Sequence of chain 1.B:
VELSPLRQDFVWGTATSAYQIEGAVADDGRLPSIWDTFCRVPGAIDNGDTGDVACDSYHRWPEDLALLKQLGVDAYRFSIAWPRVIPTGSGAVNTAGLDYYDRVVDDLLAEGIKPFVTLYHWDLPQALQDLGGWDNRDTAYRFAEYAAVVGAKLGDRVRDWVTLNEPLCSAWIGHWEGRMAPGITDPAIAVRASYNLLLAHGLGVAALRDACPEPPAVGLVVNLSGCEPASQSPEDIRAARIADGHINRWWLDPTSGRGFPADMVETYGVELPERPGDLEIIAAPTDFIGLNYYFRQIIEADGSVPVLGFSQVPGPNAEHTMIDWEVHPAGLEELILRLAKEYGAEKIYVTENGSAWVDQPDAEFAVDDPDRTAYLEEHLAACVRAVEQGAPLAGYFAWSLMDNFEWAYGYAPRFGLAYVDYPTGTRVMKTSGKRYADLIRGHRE

Binding-site contacts:
Ligand atom O2 contacts residue ASN294 of chain 1.B at 3.7 Å.
Ligand atom O2 contacts residue HIS123 of chain 1.B at 3.4 Å (h-bond).
Ligand atom C5 contacts residue TYR296 of chain 1.B at 3.5 Å (hydrophobic).
Ligand atom O5 contacts residue GLU354 of chain 1.B at 3.3 Å (salt-bridge).
Ligand atom O1 contacts residue TRP124 of chain 1.B at 3.9 Å.
Ligand atom C4 contacts residue TRP401 of chain 1.B at 4.1 Å (hydrophobic).
Ligand atom C2 contacts residue TRP124 of chain 1.B at 4.1 Å (hydrophobic).
Ligand atom O3 contacts residue GLN22 of chain 1.B at 2.7 Å (h-bond).
Ligand atom O3 contacts residue TRP401 of chain 1.B at 3.7 Å.
Ligand atom C3 contacts residue GLN22 of chain 1.B at 3.9 Å.
Ligand atom O1 contacts residue GLU168 of chain 1.B at 2.7 Å (salt-bridge).
Ligand atom C5 contacts residue TRP401 of chain 1.B at 3.9 Å (hydrophobic).
Ligand atom O4 contacts residue TRP409 of chain 1.B at 3.4 Å (h-bond).
Ligand atom C5 contacts residue GLU354 of chain 1.B at 3.9 Å.
Ligand atom O2 contacts residue GLU354 of chain 1.B at 2.7 Å (salt-bridge).
Ligand atom C3 contacts residue HIS123 of chain 1.B at 4.0 Å.
Ligand atom O4 contacts residue GLU408 of chain 1.B at 2.2 Å (salt-bridge).
Ligand atom O3 contacts residue TRP409 of chain 1.B at 2.9 Å (h-bond).
Ligand atom C2 contacts residue GLU354 of chain 1.B at 3.3 Å.
Ligand atom C1 contacts residue TYR296 of chain 1.B at 4.1 Å (hydrophobic).
Ligand atom C2 contacts residue GLU168 of chain 1.B at 3.4 Å.
Ligand atom O4 contacts residue GLN22 of chain 1.B at 2.8 Å (h-bond).
Ligand atom C1 contacts residue GLU354 of chain 1.B at 3.4 Å.
Ligand atom C4 contacts residue GLN22 of chain 1.B at 4.0 Å.
Ligand atom C3 contacts residue TRP409 of chain 1.B at 3.8 Å (hydrophobic).
Ligand atom C4 contacts residue GLU408 of chain 1.B at 3.2 Å.
Ligand atom C2 contacts residue TRP409 of chain 1.B at 4.2 Å (hydrophobic).
Ligand atom O4 contacts residue TRP401 of chain 1.B at 3.3 Å.
Ligand atom C3 contacts residue GLU354 of chain 1.B at 3.4 Å.
Ligand atom C3 contacts residue TRP401 of chain 1.B at 3.7 Å (hydrophobic).
Ligand atom O2 contacts residue GLU168 of chain 1.B at 3.3 Å (salt-bridge).
Ligand atom C1 contacts residue GLU168 of chain 1.B at 3.0 Å.
Ligand atom C4 contacts residue TRP409 of chain 1.B at 3.5 Å (hydrophobic).
Ligand atom O3 contacts residue HIS123 of chain 1.B at 3.1 Å (h-bond).
Ligand atom C2 contacts residue HIS123 of chain 1.B at 4.1 Å.
Ligand atom O5 contacts residue GLU168 of chain 1.B at 4.0 Å.
Ligand atom O5 contacts residue TYR296 of chain 1.B at 3.2 Å (h-bond).
Ligand atom C5 contacts residue GLU408 of chain 1.B at 3.4 Å.
Ligand atom O2 contacts residue ASN167 of chain 1.B at 3.0 Å (h-bond).
Ligand atom C2 contacts residue ASN167 of chain 1.B at 4.1 Å.

A small-molecule ligand and the protein it binds are described below.
Small molecule (SMILES): O[C@@H]1[C@@H](O)[C@H](O)OC[C@H]1O